Sequence of chain 1.B:
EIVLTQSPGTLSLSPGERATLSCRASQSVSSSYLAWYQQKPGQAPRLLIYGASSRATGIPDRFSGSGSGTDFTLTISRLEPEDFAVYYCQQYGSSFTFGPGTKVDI

Sequence of chain 1.A:
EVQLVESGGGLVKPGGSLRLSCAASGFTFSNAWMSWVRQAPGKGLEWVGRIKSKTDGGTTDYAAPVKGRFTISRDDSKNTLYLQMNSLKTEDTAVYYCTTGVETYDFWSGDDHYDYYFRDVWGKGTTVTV

Sequence of chain 1.F:
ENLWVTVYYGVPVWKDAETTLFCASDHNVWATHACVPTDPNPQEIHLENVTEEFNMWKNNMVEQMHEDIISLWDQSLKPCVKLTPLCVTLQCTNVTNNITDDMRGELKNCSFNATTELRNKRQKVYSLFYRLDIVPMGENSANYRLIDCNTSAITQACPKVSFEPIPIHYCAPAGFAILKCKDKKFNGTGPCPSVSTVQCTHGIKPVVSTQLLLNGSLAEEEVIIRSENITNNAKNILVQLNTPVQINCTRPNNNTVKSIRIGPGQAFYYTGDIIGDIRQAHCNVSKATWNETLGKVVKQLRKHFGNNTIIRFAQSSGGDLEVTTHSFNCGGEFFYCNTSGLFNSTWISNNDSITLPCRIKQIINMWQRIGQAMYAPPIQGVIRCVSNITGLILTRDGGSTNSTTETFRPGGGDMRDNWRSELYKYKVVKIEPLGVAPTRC

A protein and the small-molecule ligand that binds it are described below.
Small molecule (SMILES): CC(=O)N[C@H]1[C@H](O[C@H]2[C@H](O)[C@@H](NC(C)=O)CO[C@@H]2CO)O[C@H](CO)[C@@H](O[C@@H]2O[C@H](CO)[C@@H](O)[C@H](O)[C@@H]2O)[C@@H]1O

Binding-site contacts:
Ligand atom C7 contacts residue THR129 of chain 1.E at 4.4 Å.
Ligand atom C3 contacts residue ASN153 of chain 1.E at 3.7 Å.
Ligand atom C2 contacts residue ASN153 of chain 1.E at 2.4 Å.
Ligand atom N2 contacts residue GLN131 of chain 1.E at 4.5 Å.
Ligand atom O5 contacts residue TYR119 of chain 1.A at 4.4 Å.
Ligand atom O5 contacts residue ASN153 of chain 1.E at 2.3 Å (h-bond).
Ligand atom N2 contacts residue TYR119 of chain 1.A at 4.3 Å.
Ligand atom C6 contacts residue GLY58 of chain 1.B at 3.7 Å.
Ligand atom C8 contacts residue ASN160 of chain 1.F at 4.4 Å.
Ligand atom C7 contacts residue ASP106 of chain 1.A at 4.4 Å.
Ligand atom O4 contacts residue TYR119 of chain 1.A at 4.5 Å.
Ligand atom C5 contacts residue ASN153 of chain 1.E at 3.6 Å.
Ligand atom N2 contacts residue ASN153 of chain 1.E at 2.8 Å (h-bond).
Ligand atom O6 contacts residue THR57 of chain 1.B at 3.1 Å (h-bond).
Ligand atom O5 contacts residue ARG162 of chain 1.E at 3.8 Å.
Ligand atom C4 contacts residue ASN153 of chain 1.E at 4.2 Å.
Ligand atom O3 contacts residue TYR119 of chain 1.A at 4.3 Å.
Ligand atom O6 contacts residue GLY58 of chain 1.B at 3.9 Å.
Ligand atom O3 contacts residue GLN131 of chain 1.E at 4.0 Å.
Ligand atom C1 contacts residue ASN153 of chain 1.E at 1.4 Å.
Ligand atom C7 contacts residue GLN131 of chain 1.E at 3.8 Å.
Ligand atom O6 contacts residue ASN153 of chain 1.E at 3.0 Å (h-bond).
Ligand atom C6 contacts residue ASN153 of chain 1.E at 4.0 Å.
Ligand atom C8 contacts residue ASN153 of chain 1.E at 3.6 Å.
Ligand atom C7 contacts residue ASN153 of chain 1.E at 3.6 Å.
Ligand atom C6 contacts residue THR57 of chain 1.B at 4.1 Å.
Ligand atom C4 contacts residue TYR119 of chain 1.A at 4.1 Å (hydrophobic).
Ligand atom C6 contacts residue ARG162 of chain 1.E at 3.8 Å.
Ligand atom C1 contacts residue TYR119 of chain 1.A at 3.7 Å (hydrophobic).
Ligand atom C8 contacts residue ASP106 of chain 1.A at 3.8 Å.
Ligand atom O7 contacts residue GLN131 of chain 1.E at 2.7 Å (h-bond).
Ligand atom C8 contacts residue THR129 of chain 1.E at 3.4 Å.
Ligand atom O6 contacts residue ARG162 of chain 1.E at 3.0 Å (salt-bridge).

Sequence of chain 1.E:
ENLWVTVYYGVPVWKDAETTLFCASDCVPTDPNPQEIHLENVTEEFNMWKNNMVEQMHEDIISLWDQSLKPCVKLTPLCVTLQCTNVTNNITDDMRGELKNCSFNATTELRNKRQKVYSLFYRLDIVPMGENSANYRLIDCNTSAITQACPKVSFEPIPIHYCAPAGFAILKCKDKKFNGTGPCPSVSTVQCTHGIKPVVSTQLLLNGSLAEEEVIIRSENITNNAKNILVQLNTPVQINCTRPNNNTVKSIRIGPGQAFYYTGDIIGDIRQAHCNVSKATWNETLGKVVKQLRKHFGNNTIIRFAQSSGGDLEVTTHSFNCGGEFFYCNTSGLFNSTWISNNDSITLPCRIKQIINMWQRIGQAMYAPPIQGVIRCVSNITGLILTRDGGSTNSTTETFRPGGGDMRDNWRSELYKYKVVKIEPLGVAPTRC